Sequence of chain 1.A:
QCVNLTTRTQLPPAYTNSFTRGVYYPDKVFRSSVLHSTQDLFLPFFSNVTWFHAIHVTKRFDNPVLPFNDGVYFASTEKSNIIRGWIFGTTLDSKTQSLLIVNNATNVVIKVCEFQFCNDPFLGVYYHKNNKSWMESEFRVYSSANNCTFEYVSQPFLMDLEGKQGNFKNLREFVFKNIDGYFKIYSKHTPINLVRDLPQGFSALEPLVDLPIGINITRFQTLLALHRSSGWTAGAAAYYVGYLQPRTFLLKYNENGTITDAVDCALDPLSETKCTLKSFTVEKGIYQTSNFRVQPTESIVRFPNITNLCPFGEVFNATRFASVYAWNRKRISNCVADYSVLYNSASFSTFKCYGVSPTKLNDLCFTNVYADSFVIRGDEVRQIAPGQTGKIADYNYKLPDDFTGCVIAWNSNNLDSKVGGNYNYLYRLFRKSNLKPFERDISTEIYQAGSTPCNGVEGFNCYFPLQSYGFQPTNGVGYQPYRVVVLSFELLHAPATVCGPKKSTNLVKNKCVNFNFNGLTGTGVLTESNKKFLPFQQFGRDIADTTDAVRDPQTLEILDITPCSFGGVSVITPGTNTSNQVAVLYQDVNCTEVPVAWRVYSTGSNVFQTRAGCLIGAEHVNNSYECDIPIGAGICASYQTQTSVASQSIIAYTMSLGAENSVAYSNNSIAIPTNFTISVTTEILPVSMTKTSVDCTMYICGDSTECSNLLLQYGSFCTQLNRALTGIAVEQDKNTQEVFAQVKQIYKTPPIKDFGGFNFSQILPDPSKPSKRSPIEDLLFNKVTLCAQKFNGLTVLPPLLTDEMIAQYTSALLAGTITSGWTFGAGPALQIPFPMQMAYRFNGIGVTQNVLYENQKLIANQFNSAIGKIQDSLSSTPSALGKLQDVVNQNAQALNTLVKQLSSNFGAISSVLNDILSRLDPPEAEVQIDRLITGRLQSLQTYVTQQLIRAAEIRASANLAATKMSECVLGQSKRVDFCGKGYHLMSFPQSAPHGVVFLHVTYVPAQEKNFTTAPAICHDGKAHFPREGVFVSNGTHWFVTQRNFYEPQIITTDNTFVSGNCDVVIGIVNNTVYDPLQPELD

Binding-site contacts:
Ligand atom O5 contacts residue GLU119 of chain 1.A at 3.0 Å (salt-bridge).
Ligand atom C3 contacts residue ASN152 of chain 1.A at 3.7 Å.
Ligand atom C6 contacts residue GLU119 of chain 1.A at 3.0 Å.
Ligand atom C1 contacts residue GLU119 of chain 1.A at 4.0 Å.
Ligand atom N2 contacts residue ASN152 of chain 1.A at 2.9 Å (h-bond).
Ligand atom C5 contacts residue GLU119 of chain 1.A at 3.2 Å.
Ligand atom C2 contacts residue ASN152 of chain 1.A at 2.4 Å.
Ligand atom C1 contacts residue ASN152 of chain 1.A at 1.4 Å.
Ligand atom C4 contacts residue ASN152 of chain 1.A at 4.2 Å.
Ligand atom C7 contacts residue ASN152 of chain 1.A at 3.6 Å.
Ligand atom C6 contacts residue ASN152 of chain 1.A at 3.8 Å.
Ligand atom O7 contacts residue ASN152 of chain 1.A at 4.0 Å.
Ligand atom C5 contacts residue ASN152 of chain 1.A at 3.6 Å.
Ligand atom O5 contacts residue ASN152 of chain 1.A at 2.4 Å (h-bond).
Ligand atom O6 contacts residue GLU119 of chain 1.A at 4.3 Å.
Ligand atom O6 contacts residue ASN152 of chain 1.A at 3.8 Å.

This small molecule binds to this protein.
Small molecule (SMILES): CC(=O)N[C@@H]1[C@@H](O)[C@H](O)[C@@H](CO)O[C@H]1O